This protein binds this small molecule.
Small molecule (SMILES): CCCCCCCCCCC[C@@H](O)CC(=O)N[C@@H]1[C@@H](OC(=O)C[C@H](O)CCCCCCCCCCC)[C@H](OP(=O)(O)O)[C@@H](CO)O[C@H]1O

Binding-site contacts:
Ligand atom C7 contacts residue LP51 of chain 1.I at 3.2 Å.
Ligand atom C2 contacts residue LP51 of chain 1.I at 2.5 Å.
Ligand atom C4 contacts residue LP51 of chain 1.I at 4.2 Å.
Ligand atom O6 contacts residue ARG72 of chain 1.C at 3.2 Å.
Ligand atom C8 contacts residue LP51 of chain 1.I at 4.0 Å.
Ligand atom O5 contacts residue LP51 of chain 1.I at 2.3 Å (h-bond).
Ligand atom O7 contacts residue VAL46 of chain 1.C at 4.4 Å.
Ligand atom O7 contacts residue LP51 of chain 1.I at 3.5 Å (h-bond).
Ligand atom O5 contacts residue ARG72 of chain 1.C at 4.2 Å.
Ligand atom O6 contacts residue TYR74 of chain 1.C at 3.8 Å.
Ligand atom O42 contacts residue VAL46 of chain 1.C at 4.2 Å.
Ligand atom C29 contacts residue VAL46 of chain 1.C at 3.5 Å (hydrophobic).
Ligand atom C5 contacts residue LP51 of chain 1.I at 3.7 Å.
Ligand atom O44 contacts residue ARG171 of chain 1.C at 4.3 Å.
Ligand atom O6 contacts residue ASP139 of chain 1.C at 3.8 Å.
Ligand atom O3 contacts residue VAL46 of chain 1.C at 3.5 Å.
Ligand atom O44 contacts residue LP51 of chain 1.I at 3.8 Å.
Ligand atom C6 contacts residue TYR74 of chain 1.C at 4.4 Å (hydrophobic).
Ligand atom C6 contacts residue ASP139 of chain 1.C at 4.4 Å.
Ligand atom N2 contacts residue LP51 of chain 1.I at 3.0 Å (h-bond).
Ligand atom C28 contacts residue VAL46 of chain 1.C at 3.5 Å (hydrophobic).
Ligand atom O7 contacts residue ARG171 of chain 1.C at 3.4 Å.
Ligand atom C1 contacts residue LP51 of chain 1.I at 1.5 Å.
Ligand atom C16 contacts residue LEU165 of chain 1.C at 4.4 Å (hydrophobic).
Ligand atom C3 contacts residue LP51 of chain 1.I at 3.8 Å.
Ligand atom C17 contacts residue LP51 of chain 1.I at 4.2 Å.

Sequence of chain 1.C:
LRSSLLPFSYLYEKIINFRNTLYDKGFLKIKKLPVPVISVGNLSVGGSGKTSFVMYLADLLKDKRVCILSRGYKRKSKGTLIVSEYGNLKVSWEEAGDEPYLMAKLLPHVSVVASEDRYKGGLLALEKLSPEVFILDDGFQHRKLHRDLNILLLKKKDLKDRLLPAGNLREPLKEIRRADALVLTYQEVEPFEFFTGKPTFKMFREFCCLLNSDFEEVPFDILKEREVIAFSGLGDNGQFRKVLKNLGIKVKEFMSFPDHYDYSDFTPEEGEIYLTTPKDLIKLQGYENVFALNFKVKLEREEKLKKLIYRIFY